Binding-site contacts:
Ligand atom C3 contacts residue GLY226 of chain 1.B at 4.4 Å.
Ligand atom C contacts residue LEU274 of chain 1.B at 3.6 Å (hydrophobic).
Ligand atom C contacts residue GLY226 of chain 1.B at 3.9 Å.
Ligand atom C1 contacts residue GLY226 of chain 1.B at 3.6 Å.
Ligand atom C contacts residue ILE273 of chain 1.B at 3.0 Å (hydrophobic).
Ligand atom S contacts residue GLY226 of chain 1.B at 4.1 Å.
Ligand atom O contacts residue TYR228 of chain 1.B at 4.1 Å.
Ligand atom C8 contacts residue TYR228 of chain 1.B at 3.8 Å (hydrophobic).
Ligand atom C2 contacts residue GLY226 of chain 1.B at 4.2 Å.
Ligand atom C contacts residue SER231 of chain 1.B at 4.5 Å.
Ligand atom C10 contacts residue TYR228 of chain 1.B at 3.6 Å (hydrophobic).
Ligand atom C5 contacts residue GLY226 of chain 1.B at 3.5 Å.
Ligand atom C contacts residue ALA222 of chain 1.B at 3.8 Å (hydrophobic).
Ligand atom C6 contacts residue TYR228 of chain 1.B at 4.2 Å (hydrophobic).
Ligand atom C1 contacts residue ILE273 of chain 1.B at 4.2 Å (hydrophobic).
Ligand atom S contacts residue TYR228 of chain 1.B at 3.7 Å.
Ligand atom C contacts residue ASN227 of chain 1.B at 4.4 Å.
Ligand atom N1 contacts residue TYR228 of chain 1.B at 3.8 Å.
Ligand atom C9 contacts residue TYR228 of chain 1.B at 4.1 Å (hydrophobic).
Ligand atom N contacts residue ILE273 of chain 1.B at 4.4 Å.
Ligand atom C4 contacts residue GLY226 of chain 1.B at 4.1 Å.
Ligand atom S contacts residue ILE273 of chain 1.B at 3.5 Å (h-bond).
Ligand atom S contacts residue ASN227 of chain 1.B at 4.3 Å.
Ligand atom C7 contacts residue TYR228 of chain 1.B at 3.8 Å (hydrophobic).
Ligand atom N contacts residue GLY226 of chain 1.B at 3.3 Å (h-bond).

The small molecule below binds the protein below.
Small molecule (SMILES): CSc1ncccc1C(=O)N1CCCC1

Sequence of chain 1.B:
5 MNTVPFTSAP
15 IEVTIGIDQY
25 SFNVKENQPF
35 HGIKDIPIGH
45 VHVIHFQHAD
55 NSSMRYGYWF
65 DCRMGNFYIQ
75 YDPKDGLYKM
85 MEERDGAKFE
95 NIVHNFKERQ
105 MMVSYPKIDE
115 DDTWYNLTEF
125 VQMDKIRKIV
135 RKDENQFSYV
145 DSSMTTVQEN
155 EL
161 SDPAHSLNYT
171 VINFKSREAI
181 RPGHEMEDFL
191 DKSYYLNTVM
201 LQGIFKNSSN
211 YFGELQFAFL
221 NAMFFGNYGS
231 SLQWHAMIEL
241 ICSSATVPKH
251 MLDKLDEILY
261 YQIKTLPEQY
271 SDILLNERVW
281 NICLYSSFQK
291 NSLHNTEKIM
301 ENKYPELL